Sequence of chain 50.A:
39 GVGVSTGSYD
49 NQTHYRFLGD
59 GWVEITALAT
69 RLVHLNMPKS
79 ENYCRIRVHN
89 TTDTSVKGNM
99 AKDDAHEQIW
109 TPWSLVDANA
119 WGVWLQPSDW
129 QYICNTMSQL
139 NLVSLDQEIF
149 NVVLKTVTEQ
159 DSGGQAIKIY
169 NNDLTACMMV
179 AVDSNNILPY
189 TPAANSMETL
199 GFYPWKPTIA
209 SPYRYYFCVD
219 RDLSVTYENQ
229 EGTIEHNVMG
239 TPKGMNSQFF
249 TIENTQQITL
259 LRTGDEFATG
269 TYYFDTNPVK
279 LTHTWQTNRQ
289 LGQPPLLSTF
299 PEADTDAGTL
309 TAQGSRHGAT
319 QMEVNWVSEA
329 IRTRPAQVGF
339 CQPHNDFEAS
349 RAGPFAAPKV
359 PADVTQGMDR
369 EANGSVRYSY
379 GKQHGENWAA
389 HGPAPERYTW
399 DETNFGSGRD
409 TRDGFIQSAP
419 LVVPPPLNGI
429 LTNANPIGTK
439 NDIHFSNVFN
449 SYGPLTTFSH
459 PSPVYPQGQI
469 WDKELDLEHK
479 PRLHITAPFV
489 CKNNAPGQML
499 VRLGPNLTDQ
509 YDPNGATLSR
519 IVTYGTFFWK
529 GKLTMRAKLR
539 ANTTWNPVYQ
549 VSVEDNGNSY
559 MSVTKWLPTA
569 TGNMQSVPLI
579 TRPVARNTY

Binding-site contacts:
Ligand atom C2 contacts residue TRP60 of chain 50.A at 3.4 Å (hydrophobic).
Ligand atom N6 contacts residue TRP60 of chain 50.A at 3.0 Å.
Ligand atom C5' contacts residue PRO276 of chain 50.A at 3.7 Å (hydrophobic).
Ligand atom C3' contacts residue GLN137 of chain 50.A at 2.6 Å.
Ligand atom O3' contacts residue TRP60 of chain 50.A at 4.4 Å.
Ligand atom C2' contacts residue GLN137 of chain 50.A at 2.9 Å.
Ligand atom OP1 contacts residue ASN139 of chain 50.A at 3.1 Å (h-bond).
Ligand atom C4 contacts residue TRP60 of chain 50.A at 3.5 Å (hydrophobic).
Ligand atom P contacts residue PRO276 of chain 50.A at 3.8 Å.
Ligand atom C6 contacts residue TRP60 of chain 50.A at 3.4 Å (hydrophobic).
Ligand atom C5 contacts residue TRP60 of chain 50.A at 3.8 Å (hydrophobic).
Ligand atom C4' contacts residue PRO276 of chain 50.A at 3.7 Å (hydrophobic).
Ligand atom O4' contacts residue TRP60 of chain 50.A at 4.2 Å.
Ligand atom OP1 contacts residue ASN275 of chain 50.A at 4.5 Å.
Ligand atom C2' contacts residue TRP60 of chain 50.A at 4.1 Å (hydrophobic).
Ligand atom O5' contacts residue TRP60 of chain 50.A at 3.8 Å.
Ligand atom P contacts residue ASN139 of chain 50.A at 3.7 Å.
Ligand atom C1' contacts residue TRP60 of chain 50.A at 3.5 Å (hydrophobic).
Ligand atom O5' contacts residue GLN137 of chain 50.A at 4.3 Å.
Ligand atom O3' contacts residue GLN137 of chain 50.A at 2.1 Å (h-bond).
Ligand atom N7 contacts residue TRP60 of chain 50.A at 3.9 Å.
Ligand atom N3 contacts residue TRP60 of chain 50.A at 3.0 Å.
Ligand atom C3' contacts residue PRO276 of chain 50.A at 3.2 Å (hydrophobic).
Ligand atom N1 contacts residue TRP60 of chain 50.A at 3.5 Å.
Ligand atom O3' contacts residue PRO276 of chain 50.A at 3.4 Å.
Ligand atom OP2 contacts residue ASN139 of chain 50.A at 3.3 Å (h-bond).
Ligand atom P contacts residue GLN137 of chain 50.A at 3.5 Å.
Ligand atom O5' contacts residue PRO276 of chain 50.A at 2.8 Å.
Ligand atom N9 contacts residue TRP60 of chain 50.A at 3.8 Å.
Ligand atom OP1 contacts residue PRO276 of chain 50.A at 3.1 Å.
Ligand atom OP2 contacts residue ARG534 of chain 50.A at 3.6 Å.
Ligand atom C4' contacts residue GLN137 of chain 50.A at 4.1 Å.
Ligand atom OP2 contacts residue GLN137 of chain 50.A at 3.8 Å.
Ligand atom N6 contacts residue GLY57 of chain 50.A at 3.7 Å.
Ligand atom N6 contacts residue ASP58 of chain 50.A at 4.3 Å.
Ligand atom OP2 contacts residue PRO276 of chain 50.A at 3.9 Å.
Ligand atom OP2 contacts residue TRP60 of chain 50.A at 4.4 Å.
Ligand atom C1' contacts residue GLN137 of chain 50.A at 4.0 Å.
Ligand atom C8 contacts residue TRP60 of chain 50.A at 4.4 Å (hydrophobic).
Ligand atom OP1 contacts residue GLN137 of chain 50.A at 4.4 Å.

A protein and the small-molecule ligand that binds it are described below.
Small molecule (SMILES): Nc1ccn([C@H]2C[C@H](O[P](=O)(O)OC[C@H]3O[C@@H](n4cnc5c(N)ncnc54)C[C@@H]3O[P](=O)(O)OC[C@H]3O[C@@H](n4cnc5c(N)ncnc54)C[C@@H]3O[P](=O)(O)OC[C@H]3O[C@@H](n4cnc5c(N)ncnc54)C[C@@H]3O)[C@@H](COP(=O)=O)O2)c(=O)n1